Sequence of chain 1.B:
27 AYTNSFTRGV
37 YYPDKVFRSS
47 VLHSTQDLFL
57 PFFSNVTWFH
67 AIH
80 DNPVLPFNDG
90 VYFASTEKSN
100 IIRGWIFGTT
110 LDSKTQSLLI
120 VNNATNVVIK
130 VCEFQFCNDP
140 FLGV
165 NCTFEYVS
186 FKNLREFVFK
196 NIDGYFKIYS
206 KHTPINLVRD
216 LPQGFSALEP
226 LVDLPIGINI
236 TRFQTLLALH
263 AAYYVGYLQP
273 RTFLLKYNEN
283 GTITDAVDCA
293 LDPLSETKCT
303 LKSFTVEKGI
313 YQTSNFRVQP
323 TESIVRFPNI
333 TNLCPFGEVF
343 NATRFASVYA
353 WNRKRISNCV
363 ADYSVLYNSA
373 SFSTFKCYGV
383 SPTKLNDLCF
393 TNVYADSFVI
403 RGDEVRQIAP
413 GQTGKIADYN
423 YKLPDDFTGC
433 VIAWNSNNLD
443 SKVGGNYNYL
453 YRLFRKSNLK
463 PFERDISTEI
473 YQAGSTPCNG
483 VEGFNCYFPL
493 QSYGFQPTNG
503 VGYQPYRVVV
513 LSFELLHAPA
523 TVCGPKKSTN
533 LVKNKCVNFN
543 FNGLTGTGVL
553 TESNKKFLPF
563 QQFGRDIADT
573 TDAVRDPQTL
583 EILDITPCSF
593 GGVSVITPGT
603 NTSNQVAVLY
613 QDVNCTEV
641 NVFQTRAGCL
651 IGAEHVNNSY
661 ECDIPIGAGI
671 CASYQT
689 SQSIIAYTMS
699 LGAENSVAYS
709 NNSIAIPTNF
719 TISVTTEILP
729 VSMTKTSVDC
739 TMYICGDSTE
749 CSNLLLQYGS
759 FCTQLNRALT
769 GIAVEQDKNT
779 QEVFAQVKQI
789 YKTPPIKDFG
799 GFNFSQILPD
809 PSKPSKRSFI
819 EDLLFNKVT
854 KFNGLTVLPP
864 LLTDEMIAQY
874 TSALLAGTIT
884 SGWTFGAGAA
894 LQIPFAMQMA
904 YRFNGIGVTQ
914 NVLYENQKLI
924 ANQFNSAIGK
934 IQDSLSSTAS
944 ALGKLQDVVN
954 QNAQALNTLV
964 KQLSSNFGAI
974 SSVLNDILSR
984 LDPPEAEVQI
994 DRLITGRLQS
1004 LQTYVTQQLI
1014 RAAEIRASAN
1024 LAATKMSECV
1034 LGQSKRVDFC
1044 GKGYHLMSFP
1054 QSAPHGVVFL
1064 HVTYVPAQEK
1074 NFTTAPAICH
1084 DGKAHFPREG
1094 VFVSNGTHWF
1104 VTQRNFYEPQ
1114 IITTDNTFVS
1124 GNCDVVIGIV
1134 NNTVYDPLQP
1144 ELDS

Sequence of chain 1.C:
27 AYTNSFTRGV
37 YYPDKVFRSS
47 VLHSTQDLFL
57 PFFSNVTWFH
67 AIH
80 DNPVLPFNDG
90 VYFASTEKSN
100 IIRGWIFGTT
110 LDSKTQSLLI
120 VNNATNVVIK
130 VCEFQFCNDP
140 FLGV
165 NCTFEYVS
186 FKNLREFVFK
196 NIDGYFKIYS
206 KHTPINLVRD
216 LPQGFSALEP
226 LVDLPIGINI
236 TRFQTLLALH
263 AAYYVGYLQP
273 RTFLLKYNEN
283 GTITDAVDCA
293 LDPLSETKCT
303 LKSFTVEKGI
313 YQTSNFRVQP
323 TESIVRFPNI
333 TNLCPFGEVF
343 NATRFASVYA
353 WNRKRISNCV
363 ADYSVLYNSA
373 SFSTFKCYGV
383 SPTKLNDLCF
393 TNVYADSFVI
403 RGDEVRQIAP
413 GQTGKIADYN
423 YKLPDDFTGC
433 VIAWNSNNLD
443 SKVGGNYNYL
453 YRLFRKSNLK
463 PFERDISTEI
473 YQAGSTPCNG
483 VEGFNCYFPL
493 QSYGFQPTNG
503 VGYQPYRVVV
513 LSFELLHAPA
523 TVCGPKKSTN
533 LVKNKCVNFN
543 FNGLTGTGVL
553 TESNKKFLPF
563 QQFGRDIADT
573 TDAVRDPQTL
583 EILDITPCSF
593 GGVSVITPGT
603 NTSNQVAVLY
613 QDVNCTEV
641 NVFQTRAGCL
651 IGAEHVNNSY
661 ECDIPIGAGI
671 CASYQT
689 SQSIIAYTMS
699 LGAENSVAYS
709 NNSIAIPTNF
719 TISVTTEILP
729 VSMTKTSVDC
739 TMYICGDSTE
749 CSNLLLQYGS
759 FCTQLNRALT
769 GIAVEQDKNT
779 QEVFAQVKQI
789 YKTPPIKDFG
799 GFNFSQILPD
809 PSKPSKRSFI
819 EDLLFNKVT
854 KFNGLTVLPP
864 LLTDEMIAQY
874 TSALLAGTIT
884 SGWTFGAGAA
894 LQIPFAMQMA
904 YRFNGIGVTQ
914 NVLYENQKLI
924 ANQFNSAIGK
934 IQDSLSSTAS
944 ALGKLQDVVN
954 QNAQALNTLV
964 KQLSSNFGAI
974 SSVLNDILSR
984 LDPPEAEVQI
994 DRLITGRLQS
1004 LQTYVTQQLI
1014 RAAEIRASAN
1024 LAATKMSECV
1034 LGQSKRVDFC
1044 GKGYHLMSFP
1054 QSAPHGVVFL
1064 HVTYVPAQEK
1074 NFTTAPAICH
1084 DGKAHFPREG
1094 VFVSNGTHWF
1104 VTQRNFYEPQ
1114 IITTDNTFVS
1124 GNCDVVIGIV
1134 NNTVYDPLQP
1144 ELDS

Binding-site contacts:
Ligand atom C8 contacts residue ARG457 of chain 1.B at 4.1 Å.
Ligand atom O6 contacts residue THR236 of chain 1.C at 3.3 Å (h-bond).
Ligand atom O6 contacts residue SER459 of chain 1.B at 3.6 Å.
Ligand atom C8 contacts residue GLU465 of chain 1.B at 3.4 Å.
Ligand atom O7 contacts residue ARG457 of chain 1.B at 3.0 Å (salt-bridge).
Ligand atom C6 contacts residue THR236 of chain 1.C at 3.8 Å.
Ligand atom O6 contacts residue LYS458 of chain 1.B at 3.8 Å.
Ligand atom O7 contacts residue SER459 of chain 1.B at 3.7 Å.
Ligand atom C5 contacts residue THR236 of chain 1.C at 3.5 Å.
Ligand atom O5 contacts residue ASN234 of chain 1.C at 2.4 Å (h-bond).
Ligand atom O5 contacts residue THR108 of chain 1.C at 4.1 Å.
Ligand atom N2 contacts residue GLU465 of chain 1.B at 4.3 Å.
Ligand atom C6 contacts residue LYS458 of chain 1.B at 4.2 Å.
Ligand atom N2 contacts residue LYS462 of chain 1.B at 3.9 Å.
Ligand atom O3 contacts residue SER459 of chain 1.B at 4.3 Å.
Ligand atom C5 contacts residue ASN234 of chain 1.C at 3.7 Å.
Ligand atom C7 contacts residue ASN234 of chain 1.C at 3.8 Å.
Ligand atom C7 contacts residue LYS462 of chain 1.B at 4.2 Å.
Ligand atom C7 contacts residue SER459 of chain 1.B at 4.3 Å.
Ligand atom C4 contacts residue ASN234 of chain 1.C at 4.2 Å.
Ligand atom C8 contacts residue LYS462 of chain 1.B at 3.4 Å.
Ligand atom O7 contacts residue GLU465 of chain 1.B at 4.5 Å.
Ligand atom C3 contacts residue ASN234 of chain 1.C at 3.8 Å.
Ligand atom C8 contacts residue ARG237 of chain 1.C at 3.8 Å.
Ligand atom C8 contacts residue ASN460 of chain 1.B at 3.8 Å.
Ligand atom O5 contacts residue THR236 of chain 1.C at 3.4 Å.
Ligand atom C1 contacts residue THR236 of chain 1.C at 3.8 Å.
Ligand atom C7 contacts residue ARG457 of chain 1.B at 3.7 Å.
Ligand atom C2 contacts residue ASN234 of chain 1.C at 2.4 Å.
Ligand atom C7 contacts residue GLU465 of chain 1.B at 4.0 Å.
Ligand atom O7 contacts residue ASN234 of chain 1.C at 4.3 Å.
Ligand atom N2 contacts residue ASN234 of chain 1.C at 2.9 Å (h-bond).
Ligand atom O6 contacts residue THR108 of chain 1.C at 3.4 Å.
Ligand atom C1 contacts residue ASN234 of chain 1.C at 1.4 Å.

A protein and the small-molecule ligand that binds it are described below.
Small molecule (SMILES): CC(=O)N[C@H]1[C@H](O[C@H]2[C@H](O)[C@@H](NC(C)=O)CO[C@@H]2CO)O[C@H](CO)[C@@H](O)[C@@H]1O